This small molecule binds to this protein.
Small molecule (SMILES): CC(=O)N[C@H]1[C@H](O[C@H]2[C@H](O)[C@@H](NC(C)=O)CO[C@@H]2CO)O[C@H](CO)[C@@H](O)[C@@H]1O

Binding-site contacts:
Ligand atom C3 contacts residue ASN165 of chain 1.E at 3.9 Å.
Ligand atom C6 contacts residue VAL142 of chain 1.E at 4.4 Å (hydrophobic).
Ligand atom C7 contacts residue ASN165 of chain 1.E at 3.5 Å.
Ligand atom C7 contacts residue ARG276 of chain 1.C at 3.9 Å.
Ligand atom C1 contacts residue ARG160 of chain 1.E at 4.0 Å.
Ligand atom C8 contacts residue ARG276 of chain 1.C at 3.4 Å.
Ligand atom O5 contacts residue ARG160 of chain 1.E at 3.0 Å (salt-bridge).
Ligand atom C8 contacts residue ASN165 of chain 1.E at 4.4 Å.
Ligand atom C5 contacts residue ARG160 of chain 1.E at 4.0 Å.
Ligand atom C1 contacts residue ASN165 of chain 1.E at 1.5 Å.
Ligand atom C2 contacts residue ASN165 of chain 1.E at 2.5 Å.
Ligand atom N2 contacts residue ASN165 of chain 1.E at 2.9 Å (h-bond).
Ligand atom C4 contacts residue ASN165 of chain 1.E at 4.4 Å.
Ligand atom O7 contacts residue ASN165 of chain 1.E at 3.7 Å.
Ligand atom O6 contacts residue ARG160 of chain 1.E at 4.0 Å.
Ligand atom C8 contacts residue VAL142 of chain 1.E at 4.0 Å (hydrophobic).
Ligand atom N2 contacts residue THR166 of chain 1.E at 4.0 Å.
Ligand atom O7 contacts residue ARG276 of chain 1.C at 3.8 Å.
Ligand atom O5 contacts residue ASN165 of chain 1.E at 2.5 Å (h-bond).
Ligand atom C6 contacts residue ARG160 of chain 1.E at 3.8 Å.
Ligand atom C5 contacts residue ASN165 of chain 1.E at 3.8 Å.
Ligand atom C8 contacts residue THR166 of chain 1.E at 4.2 Å.

Sequence of chain 1.C:
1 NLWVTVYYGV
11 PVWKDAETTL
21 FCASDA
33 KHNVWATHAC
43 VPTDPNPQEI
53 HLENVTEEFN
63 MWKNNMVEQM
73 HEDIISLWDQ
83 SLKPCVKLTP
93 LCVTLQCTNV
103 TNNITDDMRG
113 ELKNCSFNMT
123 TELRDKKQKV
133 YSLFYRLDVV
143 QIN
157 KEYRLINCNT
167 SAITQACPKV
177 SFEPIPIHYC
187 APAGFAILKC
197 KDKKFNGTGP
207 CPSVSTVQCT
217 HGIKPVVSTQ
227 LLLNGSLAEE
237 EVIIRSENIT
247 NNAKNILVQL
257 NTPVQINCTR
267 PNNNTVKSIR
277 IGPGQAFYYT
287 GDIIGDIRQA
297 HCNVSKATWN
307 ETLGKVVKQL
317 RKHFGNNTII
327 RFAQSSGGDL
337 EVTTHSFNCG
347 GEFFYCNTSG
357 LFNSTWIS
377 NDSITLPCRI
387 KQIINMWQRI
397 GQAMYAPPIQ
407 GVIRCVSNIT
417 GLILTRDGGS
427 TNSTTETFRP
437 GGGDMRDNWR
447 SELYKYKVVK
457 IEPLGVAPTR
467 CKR

Sequence of chain 1.E:
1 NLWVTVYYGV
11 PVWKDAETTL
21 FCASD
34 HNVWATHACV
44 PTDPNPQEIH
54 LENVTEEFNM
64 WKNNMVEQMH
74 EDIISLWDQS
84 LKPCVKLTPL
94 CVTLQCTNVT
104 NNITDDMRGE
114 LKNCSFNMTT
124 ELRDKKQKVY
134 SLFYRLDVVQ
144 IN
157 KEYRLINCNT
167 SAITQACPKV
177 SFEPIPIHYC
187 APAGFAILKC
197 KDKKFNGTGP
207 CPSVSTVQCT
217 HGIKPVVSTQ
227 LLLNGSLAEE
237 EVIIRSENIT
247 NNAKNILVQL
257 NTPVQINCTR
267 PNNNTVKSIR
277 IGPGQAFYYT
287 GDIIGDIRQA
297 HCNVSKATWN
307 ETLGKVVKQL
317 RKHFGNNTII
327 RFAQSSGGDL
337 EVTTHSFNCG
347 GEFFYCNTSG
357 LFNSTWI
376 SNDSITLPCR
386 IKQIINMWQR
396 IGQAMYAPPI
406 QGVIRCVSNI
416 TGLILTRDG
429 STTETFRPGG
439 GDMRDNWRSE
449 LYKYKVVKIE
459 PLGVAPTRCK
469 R